Binding-site contacts:
Ligand atom O12 contacts residue ALA677 of chain 1.B at 3.8 Å.
Ligand atom N16 contacts residue GLN576 of chain 1.B at 4.4 Å.
Ligand atom N14 contacts residue TYR455 of chain 1.B at 3.8 Å.
Ligand atom O03 contacts residue TYR455 of chain 1.B at 3.1 Å (h-bond).
Ligand atom C26 contacts residue TYR455 of chain 1.B at 3.4 Å (hydrophobic).
Ligand atom C32 contacts residue TYR455 of chain 1.B at 4.2 Å (hydrophobic).
Ligand atom O02 contacts residue GLU457 of chain 1.B at 3.0 Å (salt-bridge).
Ligand atom N17 contacts residue ASP745 of chain 1.B at 4.2 Å.
Ligand atom N16 contacts residue ASP500 of chain 1.B at 4.2 Å.
Ligand atom C22 contacts residue TYR455 of chain 1.B at 4.2 Å (hydrophobic).
Ligand atom C21 contacts residue MET454 of chain 1.B at 4.3 Å (hydrophobic).
Ligand atom O12 contacts residue TRP760 of chain 1.B at 4.4 Å.
Ligand atom C19 contacts residue THR453 of chain 1.B at 3.9 Å.
Ligand atom O10 contacts residue GLN576 of chain 1.B at 4.4 Å.
Ligand atom N18 contacts residue TRP760 of chain 1.B at 3.3 Å.
Ligand atom O03 contacts residue GLU457 of chain 1.B at 3.5 Å (salt-bridge).
Ligand atom O06 contacts residue MET454 of chain 1.B at 3.4 Å (h-bond).
Ligand atom C20 contacts residue GLU457 of chain 1.B at 4.0 Å.
Ligand atom O01 contacts residue THR453 of chain 1.B at 3.7 Å.
Ligand atom O08 contacts residue ASP745 of chain 1.B at 3.6 Å.
Ligand atom C35 contacts residue TRP760 of chain 1.B at 3.7 Å (hydrophobic).
Ligand atom C34 contacts residue TRP760 of chain 1.B at 4.1 Å (hydrophobic).
Ligand atom O05 contacts residue ARG759 of chain 1.B at 4.2 Å.
Ligand atom C21 contacts residue THR453 of chain 1.B at 4.0 Å.
Ligand atom C31 contacts residue ALA677 of chain 1.B at 4.4 Å (hydrophobic).
Ligand atom C35 contacts residue ALA677 of chain 1.B at 4.1 Å (hydrophobic).
Ligand atom O06 contacts residue ASP500 of chain 1.B at 4.1 Å.
Ligand atom C21 contacts residue TYR455 of chain 1.B at 3.6 Å (hydrophobic).
Ligand atom O13 contacts residue TRP760 of chain 1.B at 3.7 Å.
Ligand atom C22 contacts residue THR453 of chain 1.B at 3.6 Å.
Ligand atom O10 contacts residue TYR455 of chain 1.B at 4.3 Å.
Ligand atom O03 contacts residue THR453 of chain 1.B at 3.0 Å (h-bond).
Ligand atom O13 contacts residue ALA677 of chain 1.B at 4.1 Å.
Ligand atom O08 contacts residue GLN756 of chain 1.B at 3.7 Å.
Ligand atom C21 contacts residue GLU457 of chain 1.B at 4.3 Å.
Ligand atom C29 contacts residue GLN756 of chain 1.B at 4.2 Å.
Ligand atom N16 contacts residue TYR455 of chain 1.B at 3.6 Å.
Ligand atom O06 contacts residue TYR455 of chain 1.B at 3.2 Å.
Ligand atom O03 contacts residue MET454 of chain 1.B at 3.4 Å.
Ligand atom O09 contacts residue ALA677 of chain 1.B at 3.6 Å.

The protein below binds the small molecule below.
Small molecule (SMILES): NC(=O)OC[C@H](O)[C@@H](O)[C@H](N)C(=O)N[C@H](C(=O)O)[C@H]1O[C@@H](n2cc(CO)c(=O)[nH]c2=O)[C@H](O)[C@@H]1O

Sequence of chain 1.B:
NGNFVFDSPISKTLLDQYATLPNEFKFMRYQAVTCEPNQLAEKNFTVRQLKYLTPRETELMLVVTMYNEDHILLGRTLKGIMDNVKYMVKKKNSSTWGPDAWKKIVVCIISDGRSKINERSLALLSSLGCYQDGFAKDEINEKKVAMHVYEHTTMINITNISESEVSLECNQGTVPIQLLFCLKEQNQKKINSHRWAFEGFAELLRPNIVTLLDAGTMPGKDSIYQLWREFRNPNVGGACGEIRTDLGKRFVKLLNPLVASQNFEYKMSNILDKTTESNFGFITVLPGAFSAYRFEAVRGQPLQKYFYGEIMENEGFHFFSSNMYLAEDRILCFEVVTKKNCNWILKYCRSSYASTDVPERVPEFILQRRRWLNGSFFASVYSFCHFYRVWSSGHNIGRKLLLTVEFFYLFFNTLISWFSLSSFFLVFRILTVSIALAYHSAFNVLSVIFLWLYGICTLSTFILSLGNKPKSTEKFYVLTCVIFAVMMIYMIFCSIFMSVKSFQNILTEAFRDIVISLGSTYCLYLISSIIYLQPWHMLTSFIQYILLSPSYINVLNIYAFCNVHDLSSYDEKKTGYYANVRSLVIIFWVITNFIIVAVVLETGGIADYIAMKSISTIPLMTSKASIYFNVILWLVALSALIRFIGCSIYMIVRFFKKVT